Binding-site contacts:
Ligand atom N contacts residue GLN201 of chain 1.B at 3.0 Å (h-bond).
Ligand atom O2 contacts residue GLY198 of chain 1.B at 3.4 Å.
Ligand atom CD2 contacts residue GLN179 of chain 1.B at 3.4 Å.
Ligand atom CZ contacts residue ASP182 of chain 1.B at 3.4 Å.
Ligand atom CE2 contacts residue GLN179 of chain 1.B at 3.3 Å.
Ligand atom O4' contacts residue PRO54 of chain 1.B at 3.5 Å.
Ligand atom CD1 contacts residue TYR175 of chain 1.B at 3.4 Å (hydrophobic).
Ligand atom O3' contacts residue GLY198 of chain 1.B at 3.0 Å (h-bond).
Ligand atom CZ contacts residue GLN179 of chain 1.B at 3.4 Å.
Ligand atom OAE contacts residue ASP41 of chain 1.B at 3.0 Å (salt-bridge).
Ligand atom CE2 contacts residue GLN195 of chain 1.B at 3.5 Å.
Ligand atom C3U contacts residue GLY50 of chain 1.B at 3.4 Å.
Ligand atom O2 contacts residue VAL225 of chain 1.B at 3.6 Å.
Ligand atom CE1 contacts residue ASP182 of chain 1.B at 3.2 Å.
Ligand atom OH contacts residue ASP182 of chain 1.B at 2.7 Å (salt-bridge).
Ligand atom O contacts residue ASP81 of chain 1.B at 3.4 Å (salt-bridge).
Ligand atom OH contacts residue TYR37 of chain 1.B at 2.7 Å (h-bond).
Ligand atom N1 contacts residue GLY50 of chain 1.B at 3.5 Å (h-bond).
Ligand atom CA contacts residue GLN201 of chain 1.B at 3.3 Å.
Ligand atom C5' contacts residue HIS51 of chain 1.B at 3.4 Å.
Ligand atom O2' contacts residue GLN201 of chain 1.B at 3.4 Å.
Ligand atom O3' contacts residue GLY197 of chain 1.B at 3.2 Å.
Ligand atom N contacts residue TYR175 of chain 1.B at 2.8 Å (h-bond).
Ligand atom O5' contacts residue HIS51 of chain 1.B at 3.1 Å.
Ligand atom O2' contacts residue GLY198 of chain 1.B at 2.9 Å (h-bond).
Ligand atom N contacts residue GLN179 of chain 1.B at 2.7 Å (h-bond).
Ligand atom OH contacts residue GLN179 of chain 1.B at 3.5 Å.
Ligand atom N contacts residue ASP81 of chain 1.B at 2.8 Å (salt-bridge).
Ligand atom N3 contacts residue GLY50 of chain 1.B at 3.0 Å (h-bond).
Ligand atom O4 contacts residue GLY50 of chain 1.B at 3.5 Å.
Ligand atom C3U contacts residue PRO226 of chain 1.B at 3.5 Å (hydrophobic).
Ligand atom O2' contacts residue ASP200 of chain 1.B at 2.7 Å (salt-bridge).
Ligand atom O3' contacts residue GLN201 of chain 1.B at 3.5 Å.
Ligand atom O2 contacts residue GLY50 of chain 1.B at 3.5 Å (h-bond).
Ligand atom CD1 contacts residue ASP41 of chain 1.B at 3.6 Å.
Ligand atom CD2 contacts residue GLY39 of chain 1.B at 3.4 Å.
Ligand atom O2 contacts residue PRO54 of chain 1.B at 3.1 Å.
Ligand atom CB contacts residue GLY39 of chain 1.B at 3.6 Å.
Ligand atom C4 contacts residue GLY50 of chain 1.B at 3.4 Å.
Ligand atom C2 contacts residue GLY50 of chain 1.B at 3.1 Å.

Sequence of chain 1.B:
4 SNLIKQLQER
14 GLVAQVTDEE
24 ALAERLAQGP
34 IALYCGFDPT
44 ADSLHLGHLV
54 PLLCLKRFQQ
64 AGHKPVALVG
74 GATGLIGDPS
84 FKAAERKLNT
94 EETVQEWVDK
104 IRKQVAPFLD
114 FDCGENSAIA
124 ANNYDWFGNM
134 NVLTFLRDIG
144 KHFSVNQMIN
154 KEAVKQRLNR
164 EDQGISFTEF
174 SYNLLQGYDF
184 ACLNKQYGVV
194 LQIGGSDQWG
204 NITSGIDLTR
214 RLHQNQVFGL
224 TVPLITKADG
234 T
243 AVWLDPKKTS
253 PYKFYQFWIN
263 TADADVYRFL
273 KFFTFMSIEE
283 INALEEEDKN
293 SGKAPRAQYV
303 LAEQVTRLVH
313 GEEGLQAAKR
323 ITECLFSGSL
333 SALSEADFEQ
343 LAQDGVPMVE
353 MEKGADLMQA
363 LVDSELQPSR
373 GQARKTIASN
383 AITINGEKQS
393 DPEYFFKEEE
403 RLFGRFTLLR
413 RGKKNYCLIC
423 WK

A protein and the small-molecule ligand that binds it are described below.
Small molecule (SMILES): Cn1c(=O)ccn([C@@H]2O[C@H](COS(=O)(=O)NC(=O)[C@@H](N)Cc3ccc(O)cc3)[C@@H](O)[C@H]2O)c1=O